This protein binds this small molecule.
Small molecule (SMILES): Nc1ccn([C@@H]2O[C@H](CO[P](=O)(O)O[C@H]3[C@@H](O)[C@H](n4ccc(N)nc4=O)O[C@@H]3CO[P](=O)(O)O[C@H]3[C@@H](O)[C@H](n4ccc(N)nc4=O)O[C@@H]3CO[P](=O)(O)O[C@H]3[C@@H](O)[C@H](n4cnc5c(=O)nc(N)[nH]c54)O[C@@H]3CO[P](=O)(O)O[C@H]3[C@@H](O)[C@H](n4cnc5c(=O)nc(N)[nH]c54)O[C@@H]3CO[P](=O)(O)O[C@H]3[C@@H](O)[C@H](n4cnc5c(=O)nc(N)[nH]c54)O[C@@H]3COP(=O)=O)[C@@H](O)[C@H]2O)c(=O)n1

Binding-site contacts:
Ligand atom O6 contacts residue G5 of chain 1.B at 3.4 Å (h-bond).
Ligand atom N3 contacts residue GLU422 of chain 1.A at 3.5 Å (salt-bridge).
Ligand atom O2 contacts residue G5 of chain 1.B at 2.8 Å (h-bond).
Ligand atom C2 contacts residue GLU422 of chain 1.A at 3.5 Å.
Ligand atom N2 contacts residue GLU422 of chain 1.A at 2.7 Å (salt-bridge).
Ligand atom O3' contacts residue ASP338 of chain 1.A at 2.4 Å (salt-bridge).
Ligand atom C4' contacts residue TYR336 of chain 1.A at 3.5 Å (hydrophobic).
Ligand atom N3 contacts residue G3 of chain 1.B at 3.2 Å (h-bond).
Ligand atom OP1 contacts residue LYS423 of chain 1.A at 3.0 Å (salt-bridge).
Ligand atom N4 contacts residue G5 of chain 1.B at 2.6 Å (h-bond).
Ligand atom O2' contacts residue ARG388 of chain 1.A at 3.6 Å (salt-bridge).
Ligand atom OP1 contacts residue THR419 of chain 1.A at 3.6 Å.
Ligand atom O2 contacts residue G4 of chain 1.B at 2.7 Å (h-bond).
Ligand atom O2 contacts residue G3 of chain 1.B at 3.1 Å (h-bond).
Ligand atom N4 contacts residue G4 of chain 1.B at 3.2 Å (h-bond).
Ligand atom C2' contacts residue SER426 of chain 1.A at 3.6 Å.
Ligand atom N1 contacts residue C6 of chain 1.B at 3.1 Å (h-bond).
Ligand atom N2 contacts residue C7 of chain 1.B at 3.2 Å (h-bond).
Ligand atom N1 contacts residue G4 of chain 1.B at 3.5 Å (h-bond).
Ligand atom O2 contacts residue C6 of chain 1.B at 3.0 Å (h-bond).
Ligand atom N2 contacts residue C6 of chain 1.B at 3.0 Å (h-bond).
Ligand atom OP1 contacts residue ILE411 of chain 1.A at 3.5 Å.
Ligand atom O2' contacts residue SER426 of chain 1.A at 2.7 Å (h-bond).
Ligand atom OP1 contacts residue ARG416 of chain 1.A at 3.2 Å (salt-bridge).
Ligand atom C2 contacts residue G5 of chain 1.B at 3.3 Å.
Ligand atom C2 contacts residue C6 of chain 1.B at 3.6 Å.
Ligand atom O3' contacts residue THR419 of chain 1.A at 3.6 Å.
Ligand atom P contacts residue ASP114 of chain 1.A at 3.6 Å.
Ligand atom O3' contacts residue TYR336 of chain 1.A at 3.0 Å (h-bond).
Ligand atom C2 contacts residue G4 of chain 1.B at 3.2 Å.
Ligand atom OP1 contacts residue ASP114 of chain 1.A at 2.9 Å (salt-bridge).
Ligand atom C1' contacts residue SER426 of chain 1.A at 3.5 Å.
Ligand atom O6 contacts residue C6 of chain 1.B at 3.6 Å (h-bond).
Ligand atom C3' contacts residue ASP338 of chain 1.A at 3.5 Å.
Ligand atom N3 contacts residue G4 of chain 1.B at 2.9 Å (h-bond).
Ligand atom O2' contacts residue SER304 of chain 1.A at 3.4 Å (h-bond).
Ligand atom O3' contacts residue LYS423 of chain 1.A at 3.6 Å.
Ligand atom OP2 contacts residue ASP114 of chain 1.A at 3.3 Å (salt-bridge).
Ligand atom N3 contacts residue G5 of chain 1.B at 3.1 Å (h-bond).
Ligand atom C4 contacts residue G5 of chain 1.B at 3.2 Å.

Sequence of chain 1.A:
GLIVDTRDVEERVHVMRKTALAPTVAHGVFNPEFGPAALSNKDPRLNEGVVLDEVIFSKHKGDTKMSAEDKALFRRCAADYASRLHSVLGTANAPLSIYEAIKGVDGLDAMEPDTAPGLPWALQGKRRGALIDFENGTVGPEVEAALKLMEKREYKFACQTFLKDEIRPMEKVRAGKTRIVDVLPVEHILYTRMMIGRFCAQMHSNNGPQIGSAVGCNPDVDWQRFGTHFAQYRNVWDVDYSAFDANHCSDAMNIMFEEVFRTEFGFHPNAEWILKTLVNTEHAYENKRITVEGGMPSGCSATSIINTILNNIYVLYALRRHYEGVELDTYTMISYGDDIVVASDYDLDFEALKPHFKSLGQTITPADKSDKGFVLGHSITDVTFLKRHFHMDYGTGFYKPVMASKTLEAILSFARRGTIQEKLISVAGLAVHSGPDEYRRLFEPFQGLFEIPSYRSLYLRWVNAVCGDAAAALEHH